Sequence of chain 1.I:
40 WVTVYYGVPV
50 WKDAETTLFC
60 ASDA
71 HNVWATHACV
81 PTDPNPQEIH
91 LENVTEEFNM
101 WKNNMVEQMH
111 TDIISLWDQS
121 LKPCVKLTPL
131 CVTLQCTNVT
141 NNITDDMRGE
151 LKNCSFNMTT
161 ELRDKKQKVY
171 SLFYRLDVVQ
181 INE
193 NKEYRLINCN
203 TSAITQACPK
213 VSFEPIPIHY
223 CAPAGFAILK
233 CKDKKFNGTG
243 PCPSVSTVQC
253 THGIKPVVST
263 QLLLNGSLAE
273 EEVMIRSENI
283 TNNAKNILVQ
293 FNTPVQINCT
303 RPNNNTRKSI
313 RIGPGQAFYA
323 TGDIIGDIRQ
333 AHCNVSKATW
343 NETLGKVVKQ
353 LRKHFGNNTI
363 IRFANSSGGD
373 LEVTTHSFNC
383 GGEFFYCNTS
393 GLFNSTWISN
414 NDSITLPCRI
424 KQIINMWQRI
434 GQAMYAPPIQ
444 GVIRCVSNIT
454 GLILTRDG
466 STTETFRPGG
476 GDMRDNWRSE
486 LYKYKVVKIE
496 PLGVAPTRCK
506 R

Sequence of chain 1.A:
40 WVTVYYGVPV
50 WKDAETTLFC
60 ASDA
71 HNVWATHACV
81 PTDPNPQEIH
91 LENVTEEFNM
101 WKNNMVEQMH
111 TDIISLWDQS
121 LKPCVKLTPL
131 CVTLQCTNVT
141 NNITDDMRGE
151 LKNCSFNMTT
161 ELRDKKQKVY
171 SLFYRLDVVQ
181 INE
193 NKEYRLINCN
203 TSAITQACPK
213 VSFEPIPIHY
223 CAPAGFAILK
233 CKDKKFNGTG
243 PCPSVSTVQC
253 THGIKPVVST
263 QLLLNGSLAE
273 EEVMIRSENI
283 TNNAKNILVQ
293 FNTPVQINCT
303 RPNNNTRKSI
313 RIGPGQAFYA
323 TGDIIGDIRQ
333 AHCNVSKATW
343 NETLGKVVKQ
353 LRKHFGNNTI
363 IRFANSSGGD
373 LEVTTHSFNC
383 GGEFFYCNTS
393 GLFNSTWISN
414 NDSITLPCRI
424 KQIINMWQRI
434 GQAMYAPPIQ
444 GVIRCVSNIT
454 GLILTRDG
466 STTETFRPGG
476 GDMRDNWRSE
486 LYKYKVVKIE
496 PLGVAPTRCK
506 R

Binding-site contacts:
Ligand atom O5 contacts residue ARG197 of chain 1.I at 3.0 Å (salt-bridge).
Ligand atom C3 contacts residue ASN202 of chain 1.I at 3.7 Å.
Ligand atom C8 contacts residue ASN202 of chain 1.I at 4.3 Å.
Ligand atom C8 contacts residue THR203 of chain 1.I at 3.9 Å.
Ligand atom O7 contacts residue ASN202 of chain 1.I at 3.9 Å.
Ligand atom O5 contacts residue ASN202 of chain 1.I at 2.4 Å (h-bond).
Ligand atom N2 contacts residue THR203 of chain 1.I at 3.5 Å.
Ligand atom C7 contacts residue THR203 of chain 1.I at 4.2 Å.
Ligand atom O7 contacts residue ARG313 of chain 1.A at 3.0 Å (salt-bridge).
Ligand atom C8 contacts residue VAL179 of chain 1.I at 4.2 Å (hydrophobic).
Ligand atom C5 contacts residue ASN202 of chain 1.I at 3.7 Å.
Ligand atom C2 contacts residue THR203 of chain 1.I at 4.4 Å.
Ligand atom O6 contacts residue ARG197 of chain 1.I at 3.8 Å.
Ligand atom C4 contacts residue ASN202 of chain 1.I at 4.2 Å.
Ligand atom C1 contacts residue ARG197 of chain 1.I at 3.9 Å.
Ligand atom C7 contacts residue ARG313 of chain 1.A at 3.6 Å.
Ligand atom C2 contacts residue ASN202 of chain 1.I at 2.5 Å.
Ligand atom C6 contacts residue VAL179 of chain 1.I at 4.4 Å (hydrophobic).
Ligand atom N2 contacts residue ASN202 of chain 1.I at 2.8 Å (h-bond).
Ligand atom C1 contacts residue ASN202 of chain 1.I at 1.5 Å.
Ligand atom C6 contacts residue ARG197 of chain 1.I at 3.7 Å.
Ligand atom C8 contacts residue ILE199 of chain 1.I at 4.3 Å (hydrophobic).
Ligand atom C1 contacts residue THR203 of chain 1.I at 4.0 Å.
Ligand atom C7 contacts residue ASN202 of chain 1.I at 3.5 Å.
Ligand atom C8 contacts residue ARG313 of chain 1.A at 3.6 Å.
Ligand atom C5 contacts residue ARG197 of chain 1.I at 4.0 Å.

The protein below binds the small molecule below.
Small molecule (SMILES): CC(=O)N[C@H]1[C@H](O[C@H]2[C@H](O)[C@@H](NC(C)=O)CO[C@@H]2CO)O[C@H](CO)[C@@H](O)[C@@H]1O